Sequence of chain 1.A:
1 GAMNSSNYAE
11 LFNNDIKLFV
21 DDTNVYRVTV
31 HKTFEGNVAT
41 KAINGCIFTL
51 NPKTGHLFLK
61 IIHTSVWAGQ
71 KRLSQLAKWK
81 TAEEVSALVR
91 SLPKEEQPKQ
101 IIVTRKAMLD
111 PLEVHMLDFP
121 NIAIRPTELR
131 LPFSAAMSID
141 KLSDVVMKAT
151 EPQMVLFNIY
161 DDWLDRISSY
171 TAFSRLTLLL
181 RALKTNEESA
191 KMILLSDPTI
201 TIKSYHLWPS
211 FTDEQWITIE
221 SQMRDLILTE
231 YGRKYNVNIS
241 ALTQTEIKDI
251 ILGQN

The protein below binds the small molecule below.
Small molecule (SMILES): C[C@H]1CN(C(=O)Cc2ccsc2)CCO1

Binding-site contacts:
Ligand atom C5 contacts residue THR177 of chain 1.A at 3.3 Å.
Ligand atom C6 contacts residue THR177 of chain 1.A at 3.4 Å.
Ligand atom C10 contacts residue SER174 of chain 1.A at 4.0 Å.
Ligand atom C2 contacts residue THR177 of chain 1.A at 3.7 Å.
Ligand atom C8 contacts residue ILE251 of chain 1.A at 4.0 Å (hydrophobic).
Ligand atom C contacts residue TYR170 of chain 1.A at 3.5 Å (hydrophobic).
Ligand atom C4 contacts residue PHE173 of chain 1.A at 4.0 Å (hydrophobic).
Ligand atom C contacts residue PHE12 of chain 1.A at 3.9 Å (hydrophobic).
Ligand atom O1 contacts residue THR177 of chain 1.A at 3.6 Å.
Ligand atom S contacts residue THR177 of chain 1.A at 4.2 Å.
Ligand atom O contacts residue PHE173 of chain 1.A at 3.6 Å.
Ligand atom C5 contacts residue ASN255 of chain 1.A at 3.7 Å.
Ligand atom C7 contacts residue ASN255 of chain 1.A at 3.3 Å.
Ligand atom C4 contacts residue LEU129 of chain 1.A at 3.9 Å (hydrophobic).
Ligand atom C9 contacts residue ASN255 of chain 1.A at 3.2 Å.
Ligand atom N contacts residue THR177 of chain 1.A at 3.6 Å.
Ligand atom C10 contacts residue LEU178 of chain 1.A at 3.6 Å (hydrophobic).
Ligand atom C3 contacts residue LEU131 of chain 1.A at 4.2 Å (hydrophobic).
Ligand atom C3 contacts residue LEU129 of chain 1.A at 4.1 Å (hydrophobic).
Ligand atom O contacts residue TYR8 of chain 1.A at 3.9 Å.
Ligand atom C10 contacts residue THR177 of chain 1.A at 3.4 Å.
Ligand atom C2 contacts residue PHE173 of chain 1.A at 4.0 Å (hydrophobic).
Ligand atom C9 contacts residue ILE251 of chain 1.A at 3.1 Å (hydrophobic).
Ligand atom C6 contacts residue ASN255 of chain 1.A at 4.1 Å.
Ligand atom C7 contacts residue THR177 of chain 1.A at 3.7 Å.
Ligand atom S contacts residue ASN255 of chain 1.A at 3.4 Å (h-bond).
Ligand atom C1 contacts residue PHE173 of chain 1.A at 4.2 Å (hydrophobic).
Ligand atom C8 contacts residue LEU252 of chain 1.A at 4.1 Å (hydrophobic).
Ligand atom S contacts residue ILE251 of chain 1.A at 4.2 Å.
Ligand atom C10 contacts residue ASN255 of chain 1.A at 3.3 Å.
Ligand atom O contacts residue PHE12 of chain 1.A at 4.1 Å.
Ligand atom C3 contacts residue PHE173 of chain 1.A at 3.6 Å (hydrophobic).
Ligand atom C9 contacts residue LEU252 of chain 1.A at 4.1 Å (hydrophobic).
Ligand atom C1 contacts residue SER174 of chain 1.A at 3.8 Å.
Ligand atom O1 contacts residue ASN255 of chain 1.A at 2.8 Å (h-bond).
Ligand atom C contacts residue SER174 of chain 1.A at 3.0 Å.
Ligand atom C2 contacts residue SER174 of chain 1.A at 3.5 Å.
Ligand atom S contacts residue LEU178 of chain 1.A at 3.7 Å.
Ligand atom C4 contacts residue TYR8 of chain 1.A at 3.4 Å (hydrophobic).
Ligand atom C8 contacts residue ASN255 of chain 1.A at 3.2 Å.